This small molecule binds to this protein.
Small molecule (SMILES): O=C1OC(c2ccc(O)c(S(=O)(=O)[O-])c2)(c2ccc(O)c(S(=O)(=O)[O-])c2)c2c(Br)c(Br)c(Br)c(Br)c21

Binding-site contacts:
Ligand atom BR5 contacts residue VAL10 of chain 1.B at 4.2 Å.
Ligand atom O9 contacts residue TRP38 of chain 1.B at 4.1 Å.
Ligand atom C9 contacts residue VAL35 of chain 1.B at 3.9 Å (hydrophobic).
Ligand atom C7 contacts residue PHE8 of chain 1.B at 4.4 Å (hydrophobic).
Ligand atom O9 contacts residue GLN39 of chain 1.B at 4.4 Å.
Ligand atom BR5 contacts residue GLY205 of chain 1.B at 3.8 Å.
Ligand atom BR5 contacts residue TYR108 of chain 1.B at 3.8 Å.
Ligand atom BR5 contacts residue PHE8 of chain 1.B at 3.9 Å.
Ligand atom C6 contacts residue PHE8 of chain 1.B at 4.1 Å (hydrophobic).
Ligand atom BR7 contacts residue TRP38 of chain 1.B at 3.9 Å.
Ligand atom BR6 contacts residue PHE8 of chain 1.B at 4.0 Å.
Ligand atom C4 contacts residue PHE8 of chain 1.B at 4.3 Å (hydrophobic).
Ligand atom BR6 contacts residue GSH1 of chain 1.G at 3.1 Å.
Ligand atom O9 contacts residue VAL35 of chain 1.B at 4.1 Å.
Ligand atom O1 contacts residue VAL35 of chain 1.B at 2.9 Å.
Ligand atom C5 contacts residue PHE8 of chain 1.B at 4.1 Å (hydrophobic).
Ligand atom BR7 contacts residue GSH1 of chain 1.G at 3.6 Å.
Ligand atom BR4 contacts residue PHE8 of chain 1.B at 4.3 Å.
Ligand atom BR4 contacts residue GLY205 of chain 1.B at 3.7 Å.
Ligand atom C2 contacts residue VAL35 of chain 1.B at 3.7 Å (hydrophobic).
Ligand atom C9 contacts residue TRP38 of chain 1.B at 4.5 Å (hydrophobic).
Ligand atom BR4 contacts residue VAL10 of chain 1.B at 3.9 Å.

Sequence of chain 1.B:
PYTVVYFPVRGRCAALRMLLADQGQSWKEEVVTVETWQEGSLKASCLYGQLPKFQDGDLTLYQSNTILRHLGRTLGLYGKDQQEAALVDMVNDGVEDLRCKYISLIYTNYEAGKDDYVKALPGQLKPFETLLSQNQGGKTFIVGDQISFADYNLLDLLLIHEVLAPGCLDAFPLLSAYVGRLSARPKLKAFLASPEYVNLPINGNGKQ